Sequence of chain 1.B:
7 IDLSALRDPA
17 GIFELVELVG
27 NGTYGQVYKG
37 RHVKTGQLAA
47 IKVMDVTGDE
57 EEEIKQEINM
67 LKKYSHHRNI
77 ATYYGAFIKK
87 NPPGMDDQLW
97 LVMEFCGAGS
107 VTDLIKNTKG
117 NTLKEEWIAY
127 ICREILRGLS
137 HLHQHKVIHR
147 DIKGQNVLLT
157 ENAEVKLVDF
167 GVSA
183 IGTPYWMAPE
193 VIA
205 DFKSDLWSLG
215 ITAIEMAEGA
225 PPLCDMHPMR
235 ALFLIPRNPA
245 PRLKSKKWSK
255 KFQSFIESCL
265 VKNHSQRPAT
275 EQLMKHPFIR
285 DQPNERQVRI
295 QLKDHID

A protein and the small-molecule ligand that binds it are described below.
Small molecule (SMILES): COc1ccc(C#N)cc1-c1ccnc(Nc2ccc(N3CCOCC3)c(OC)c2)c1

Binding-site contacts:
Ligand atom C12 contacts residue ASP165 of chain 1.B at 3.7 Å.
Ligand atom N4 contacts residue LYS48 of chain 1.B at 3.1 Å.
Ligand atom C13 contacts residue GLN151 of chain 1.B at 3.5 Å.
Ligand atom N1 contacts residue LEU154 of chain 1.B at 3.8 Å.
Ligand atom O3 contacts residue ASP109 of chain 1.B at 3.4 Å (salt-bridge).
Ligand atom C11 contacts residue GLU100 of chain 1.B at 3.3 Å.
Ligand atom N1 contacts residue CYS102 of chain 1.B at 3.0 Å (h-bond).
Ligand atom C2 contacts residue MET99 of chain 1.B at 3.7 Å (hydrophobic).
Ligand atom N3 contacts residue PHE101 of chain 1.B at 3.5 Å.
Ligand atom N4 contacts residue ASP165 of chain 1.B at 3.5 Å.
Ligand atom C14 contacts residue LEU154 of chain 1.B at 3.7 Å (hydrophobic).
Ligand atom C12 contacts residue LYS48 of chain 1.B at 3.7 Å.
Ligand atom C17 contacts residue GLY105 of chain 1.B at 3.8 Å.
Ligand atom C5 contacts residue VAL33 of chain 1.B at 3.6 Å (hydrophobic).
Ligand atom C9 contacts residue LEU154 of chain 1.B at 3.3 Å (hydrophobic).
Ligand atom N4 contacts residue MET99 of chain 1.B at 3.6 Å.
Ligand atom C21 contacts residue ASP109 of chain 1.B at 3.4 Å.
Ligand atom C7 contacts residue LEU154 of chain 1.B at 3.3 Å (hydrophobic).
Ligand atom C11 contacts residue CYS102 of chain 1.B at 3.7 Å (hydrophobic).
Ligand atom C11 contacts residue ALA46 of chain 1.B at 3.5 Å (hydrophobic).
Ligand atom N1 contacts residue ALA46 of chain 1.B at 3.7 Å.
Ligand atom C18 contacts residue PHE101 of chain 1.B at 3.8 Å (hydrophobic).
Ligand atom N2 contacts residue ASP109 of chain 1.B at 3.6 Å.
Ligand atom C12 contacts residue MET99 of chain 1.B at 3.9 Å (hydrophobic).
Ligand atom C19 contacts residue GLY105 of chain 1.B at 3.8 Å.
Ligand atom C1 contacts residue VAL33 of chain 1.B at 3.8 Å (hydrophobic).
Ligand atom C24 contacts residue GLY103 of chain 1.B at 3.3 Å.
Ligand atom C3 contacts residue VAL33 of chain 1.B at 3.5 Å (hydrophobic).
Ligand atom N3 contacts residue CYS102 of chain 1.B at 3.0 Å (h-bond).
Ligand atom N3 contacts residue LEU154 of chain 1.B at 3.7 Å.
Ligand atom C15 contacts residue CYS102 of chain 1.B at 3.4 Å (hydrophobic).
Ligand atom C20 contacts residue VAL25 of chain 1.B at 3.6 Å (hydrophobic).
Ligand atom C1 contacts residue ASP165 of chain 1.B at 3.9 Å.
Ligand atom C10 contacts residue ALA46 of chain 1.B at 3.6 Å (hydrophobic).
Ligand atom C10 contacts residue VAL164 of chain 1.B at 3.7 Å (hydrophobic).
Ligand atom C23 contacts residue ASP109 of chain 1.B at 3.3 Å.
Ligand atom C18 contacts residue CYS102 of chain 1.B at 3.3 Å (hydrophobic).
Ligand atom C4 contacts residue VAL33 of chain 1.B at 3.6 Å (hydrophobic).
Ligand atom C3 contacts residue ASP165 of chain 1.B at 3.2 Å.
Ligand atom C16 contacts residue VAL25 of chain 1.B at 3.5 Å (hydrophobic).